Sequence of chain 1.G:
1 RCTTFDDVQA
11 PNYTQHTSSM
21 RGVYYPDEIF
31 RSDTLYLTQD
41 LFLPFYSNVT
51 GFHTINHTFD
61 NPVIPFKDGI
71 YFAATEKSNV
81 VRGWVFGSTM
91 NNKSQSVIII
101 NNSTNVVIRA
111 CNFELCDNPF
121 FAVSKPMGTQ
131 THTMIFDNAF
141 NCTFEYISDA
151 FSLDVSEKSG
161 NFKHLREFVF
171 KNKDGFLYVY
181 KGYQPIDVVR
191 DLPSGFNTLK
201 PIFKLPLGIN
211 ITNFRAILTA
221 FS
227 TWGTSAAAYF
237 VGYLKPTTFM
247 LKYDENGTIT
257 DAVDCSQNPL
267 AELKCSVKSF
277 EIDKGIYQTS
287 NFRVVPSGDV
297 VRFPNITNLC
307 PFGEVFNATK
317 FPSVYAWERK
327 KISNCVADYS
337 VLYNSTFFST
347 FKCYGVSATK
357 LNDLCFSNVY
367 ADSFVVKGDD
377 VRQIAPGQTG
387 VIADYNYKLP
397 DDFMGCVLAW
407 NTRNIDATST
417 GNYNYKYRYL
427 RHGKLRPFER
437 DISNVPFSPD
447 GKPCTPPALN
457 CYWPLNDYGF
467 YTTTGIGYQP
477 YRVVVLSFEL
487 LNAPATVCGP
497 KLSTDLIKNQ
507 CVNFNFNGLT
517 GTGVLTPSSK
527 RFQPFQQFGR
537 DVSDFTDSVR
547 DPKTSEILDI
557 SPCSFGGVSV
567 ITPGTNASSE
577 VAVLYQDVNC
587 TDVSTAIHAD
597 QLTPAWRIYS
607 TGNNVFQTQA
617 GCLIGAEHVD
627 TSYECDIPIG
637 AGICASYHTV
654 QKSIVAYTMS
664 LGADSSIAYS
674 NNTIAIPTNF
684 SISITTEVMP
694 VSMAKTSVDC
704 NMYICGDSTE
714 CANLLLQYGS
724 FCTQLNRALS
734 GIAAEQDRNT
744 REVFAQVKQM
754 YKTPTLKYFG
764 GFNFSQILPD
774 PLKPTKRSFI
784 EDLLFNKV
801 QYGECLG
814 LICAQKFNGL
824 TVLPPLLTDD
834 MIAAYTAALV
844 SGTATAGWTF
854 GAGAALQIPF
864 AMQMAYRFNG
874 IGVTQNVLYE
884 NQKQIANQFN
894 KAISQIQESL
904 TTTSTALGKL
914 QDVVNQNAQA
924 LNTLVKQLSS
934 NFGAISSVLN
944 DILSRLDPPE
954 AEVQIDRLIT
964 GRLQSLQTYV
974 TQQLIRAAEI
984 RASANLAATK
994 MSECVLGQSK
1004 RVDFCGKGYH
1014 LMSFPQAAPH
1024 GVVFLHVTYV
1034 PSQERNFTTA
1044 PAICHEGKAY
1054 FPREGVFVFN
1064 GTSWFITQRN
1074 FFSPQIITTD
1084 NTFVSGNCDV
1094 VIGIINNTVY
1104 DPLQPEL

Sequence of chain 1.B:
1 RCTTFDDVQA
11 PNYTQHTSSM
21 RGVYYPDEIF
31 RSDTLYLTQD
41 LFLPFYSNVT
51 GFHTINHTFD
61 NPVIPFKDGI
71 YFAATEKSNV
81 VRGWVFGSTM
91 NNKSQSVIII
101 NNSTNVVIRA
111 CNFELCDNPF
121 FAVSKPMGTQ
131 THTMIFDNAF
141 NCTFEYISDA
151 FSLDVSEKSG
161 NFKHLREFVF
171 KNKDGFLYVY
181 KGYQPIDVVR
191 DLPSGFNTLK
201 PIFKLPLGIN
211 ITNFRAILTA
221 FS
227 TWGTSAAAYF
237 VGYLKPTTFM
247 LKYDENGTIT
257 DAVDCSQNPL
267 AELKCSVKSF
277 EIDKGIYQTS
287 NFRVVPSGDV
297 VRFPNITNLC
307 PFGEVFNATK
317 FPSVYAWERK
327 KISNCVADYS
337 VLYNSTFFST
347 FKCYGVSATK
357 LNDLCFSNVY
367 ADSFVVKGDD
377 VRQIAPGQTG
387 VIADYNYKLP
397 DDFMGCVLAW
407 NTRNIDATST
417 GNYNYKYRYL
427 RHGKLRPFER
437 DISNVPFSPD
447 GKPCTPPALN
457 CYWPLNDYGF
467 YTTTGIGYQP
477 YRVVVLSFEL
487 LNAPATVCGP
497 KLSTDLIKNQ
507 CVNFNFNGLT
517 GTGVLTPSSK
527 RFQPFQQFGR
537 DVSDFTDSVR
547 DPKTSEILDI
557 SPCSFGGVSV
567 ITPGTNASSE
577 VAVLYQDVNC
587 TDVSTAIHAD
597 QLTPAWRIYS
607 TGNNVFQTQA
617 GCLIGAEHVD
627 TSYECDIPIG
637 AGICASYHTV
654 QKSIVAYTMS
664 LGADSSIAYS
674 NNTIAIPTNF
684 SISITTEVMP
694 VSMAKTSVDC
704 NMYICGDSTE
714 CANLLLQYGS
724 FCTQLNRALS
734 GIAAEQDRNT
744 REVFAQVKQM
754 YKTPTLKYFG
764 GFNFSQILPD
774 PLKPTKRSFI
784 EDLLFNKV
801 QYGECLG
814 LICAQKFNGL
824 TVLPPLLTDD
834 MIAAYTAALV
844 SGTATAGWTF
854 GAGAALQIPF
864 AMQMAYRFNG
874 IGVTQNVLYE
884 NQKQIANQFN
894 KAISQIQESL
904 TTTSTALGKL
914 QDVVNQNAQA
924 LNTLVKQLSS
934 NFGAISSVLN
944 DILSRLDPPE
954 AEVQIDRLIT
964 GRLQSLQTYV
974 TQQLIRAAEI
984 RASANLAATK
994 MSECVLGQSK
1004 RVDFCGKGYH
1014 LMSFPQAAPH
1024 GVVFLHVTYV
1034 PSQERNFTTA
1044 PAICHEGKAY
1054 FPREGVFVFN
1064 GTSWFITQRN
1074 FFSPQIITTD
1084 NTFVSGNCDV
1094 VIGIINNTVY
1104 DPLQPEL

Binding-site contacts:
Ligand atom O7 contacts residue ARG527 of chain 1.G at 3.2 Å (salt-bridge).
Ligand atom C2 contacts residue ASN252 of chain 1.B at 2.5 Å.
Ligand atom C5 contacts residue ASN252 of chain 1.B at 3.7 Å.
Ligand atom C7 contacts residue ASN252 of chain 1.B at 4.0 Å.
Ligand atom C4 contacts residue ASN252 of chain 1.B at 4.3 Å.
Ligand atom C7 contacts residue ARG527 of chain 1.G at 3.6 Å.
Ligand atom C8 contacts residue ARG527 of chain 1.G at 3.4 Å.
Ligand atom C3 contacts residue ASN252 of chain 1.B at 3.8 Å.
Ligand atom O5 contacts residue ASN252 of chain 1.B at 2.5 Å (h-bond).
Ligand atom C1 contacts residue ASN252 of chain 1.B at 1.4 Å.
Ligand atom N2 contacts residue ASN252 of chain 1.B at 2.8 Å (h-bond).

The small molecule below binds the protein below.
Small molecule (SMILES): CC(=O)N[C@H]1[C@H](O[C@H]2[C@H](O)[C@@H](NC(C)=O)CO[C@@H]2CO)O[C@H](CO)[C@@H](O)[C@@H]1O